Binding-site contacts:
Ligand atom C4 contacts residue DA5 of chain 1.D at 3.5 Å.
Ligand atom C7 contacts residue TYR43 of chain 1.E at 3.4 Å (hydrophobic).
Ligand atom O6 contacts residue DC1 of chain 1.D at 2.7 Å (h-bond).
Ligand atom O2 contacts residue DA6 of chain 1.D at 3.1 Å.
Ligand atom O2 contacts residue DA7 of chain 1.D at 3.4 Å.
Ligand atom N3 contacts residue DA6 of chain 1.D at 3.1 Å (h-bond).
Ligand atom C2 contacts residue DA5 of chain 1.D at 3.5 Å.
Ligand atom C6 contacts residue DC3 of chain 1.D at 3.6 Å.
Ligand atom N7 contacts residue LYS47 of chain 1.E at 3.0 Å (salt-bridge).
Ligand atom O4 contacts residue DA7 of chain 1.D at 3.1 Å (h-bond).
Ligand atom C6 contacts residue LYS47 of chain 1.E at 3.3 Å.
Ligand atom O6 contacts residue DC3 of chain 1.D at 2.8 Å (h-bond).
Ligand atom N1 contacts residue DC3 of chain 1.D at 2.9 Å (h-bond).
Ligand atom C2 contacts residue DC2 of chain 1.D at 3.5 Å.
Ligand atom OP2 contacts residue TYR43 of chain 1.E at 2.7 Å (h-bond).
Ligand atom P contacts residue TYR43 of chain 1.E at 3.5 Å.
Ligand atom C5 contacts residue LYS47 of chain 1.E at 3.4 Å.
Ligand atom C6 contacts residue DC1 of chain 1.D at 3.5 Å.
Ligand atom N2 contacts residue DC2 of chain 1.D at 2.8 Å (h-bond).
Ligand atom C2 contacts residue DA5 of chain 1.D at 3.5 Å.
Ligand atom O5' contacts residue TYR43 of chain 1.E at 3.2 Å (h-bond).
Ligand atom N3 contacts residue DA7 of chain 1.D at 2.9 Å (h-bond).
Ligand atom O4 contacts residue DA5 of chain 1.D at 2.8 Å (h-bond).
Ligand atom N1 contacts residue DC1 of chain 1.D at 2.8 Å (h-bond).
Ligand atom N3 contacts residue DA5 of chain 1.D at 2.8 Å (h-bond).
Ligand atom O6 contacts residue LYS47 of chain 1.E at 2.7 Å (salt-bridge).
Ligand atom OP2 contacts residue ARG28 of chain 1.E at 2.7 Å (salt-bridge).
Ligand atom C2 contacts residue DA6 of chain 1.D at 3.5 Å.
Ligand atom C2 contacts residue DT4 of chain 1.D at 3.2 Å.
Ligand atom C6 contacts residue TYR43 of chain 1.E at 3.4 Å (hydrophobic).
Ligand atom N2 contacts residue DC1 of chain 1.D at 2.8 Å (h-bond).
Ligand atom O2 contacts residue DA5 of chain 1.D at 3.4 Å (h-bond).
Ligand atom N1 contacts residue DC2 of chain 1.D at 2.9 Å (h-bond).
Ligand atom O6 contacts residue DC2 of chain 1.D at 2.8 Å (h-bond).
Ligand atom N6 contacts residue DT4 of chain 1.D at 3.1 Å (h-bond).
Ligand atom N2 contacts residue DC3 of chain 1.D at 2.9 Å (h-bond).
Ligand atom N1 contacts residue DT4 of chain 1.D at 2.7 Å (h-bond).
Ligand atom O4 contacts residue DA6 of chain 1.D at 3.3 Å (h-bond).
Ligand atom N2 contacts residue DT4 of chain 1.D at 3.5 Å (h-bond).
Ligand atom O6 contacts residue LYS51 of chain 1.E at 3.5 Å (salt-bridge).

This protein binds this small molecule.
Small molecule (SMILES): Cc1cn([C@H]2C[C@H](O[P](=O)(O)OC[C@H]3O[C@@H](n4cc(C)c(=O)[nH]c4=O)C[C@@H]3O[P](=O)(O)OC[C@H]3O[C@@H](n4cc(C)c(=O)[nH]c4=O)C[C@@H]3O[P](=O)(O)OC[C@H]3O[C@@H](n4cnc5c(N)ncnc54)C[C@@H]3O[P](=O)(O)OC[C@H]3O[C@@H](n4cnc5c(=O)nc(N)[nH]c54)C[C@@H]3O[P](=O)(O)OC[C@H]3O[C@@H](n4cnc5c(=O)nc(N)[nH]c54)C[C@@H]3O[P](=O)(O)OC[C@H]3O[C@@H](n4cnc5c(=O)nc(N)[nH]c54)C[C@@H]3O)[C@@H](COP(=O)(O)O)O2)c(=O)[nH]c1=O

Sequence of chain 1.E:
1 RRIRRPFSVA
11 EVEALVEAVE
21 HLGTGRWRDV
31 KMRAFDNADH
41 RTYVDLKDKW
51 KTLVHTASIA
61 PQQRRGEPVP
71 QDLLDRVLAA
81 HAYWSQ